This small molecule binds to this protein.
Small molecule (SMILES): Cn1nc(S(N)(=O)=O)s/c1=N\S(=O)(=O)c1ccc(C(C)(C)C)cc1

Sequence of chain 1.A:
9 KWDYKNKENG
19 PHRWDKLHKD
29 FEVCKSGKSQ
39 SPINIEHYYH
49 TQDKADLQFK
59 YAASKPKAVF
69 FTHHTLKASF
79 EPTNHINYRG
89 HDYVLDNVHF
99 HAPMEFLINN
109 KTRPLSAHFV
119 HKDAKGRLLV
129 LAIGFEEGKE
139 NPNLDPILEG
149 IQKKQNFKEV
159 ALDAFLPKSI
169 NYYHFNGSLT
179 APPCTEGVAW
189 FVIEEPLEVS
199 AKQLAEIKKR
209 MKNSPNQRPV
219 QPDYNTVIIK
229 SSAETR

Binding-site contacts:
Ligand atom NAI contacts residue THR178 of chain 1.A at 2.3 Å (h-bond).
Ligand atom CAJ contacts residue ALA179 of chain 1.A at 3.6 Å (hydrophobic).
Ligand atom OAG contacts residue ZN1 of chain 1.I at 3.2 Å.
Ligand atom OAM contacts residue LYS75 of chain 1.A at 2.7 Å (salt-bridge).
Ligand atom OAH contacts residue TRP188 of chain 1.A at 3.8 Å.
Ligand atom OAG contacts residue VAL128 of chain 1.A at 4.1 Å.
Ligand atom OAH contacts residue THR178 of chain 1.A at 2.8 Å (h-bond).
Ligand atom OAO contacts residue HIS97 of chain 1.A at 4.2 Å.
Ligand atom NAC contacts residue LEU177 of chain 1.A at 4.0 Å.
Ligand atom CAE contacts residue HIS97 of chain 1.A at 3.9 Å.
Ligand atom OAM contacts residue ASN95 of chain 1.A at 4.1 Å.
Ligand atom CAJ contacts residue PRO180 of chain 1.A at 3.5 Å (hydrophobic).
Ligand atom CAV contacts residue LEU126 of chain 1.A at 3.4 Å (hydrophobic).
Ligand atom NAD contacts residue LEU177 of chain 1.A at 3.8 Å.
Ligand atom OAG contacts residue HIS116 of chain 1.A at 3.4 Å (h-bond).
Ligand atom CAE contacts residue ZN1 of chain 1.I at 4.0 Å.
Ligand atom SAL contacts residue LYS75 of chain 1.A at 4.1 Å.
Ligand atom OAO contacts residue ASN95 of chain 1.A at 3.1 Å (h-bond).
Ligand atom SAA contacts residue HIS97 of chain 1.A at 3.4 Å.
Ligand atom OAH contacts residue LEU177 of chain 1.A at 3.3 Å.
Ligand atom CAT contacts residue ASN95 of chain 1.A at 4.0 Å.
Ligand atom NAI contacts residue HIS99 of chain 1.A at 3.3 Å (h-bond).
Ligand atom NAI contacts residue HIS116 of chain 1.A at 3.5 Å (h-bond).
Ligand atom SAF contacts residue HIS116 of chain 1.A at 4.1 Å.
Ligand atom CAJ contacts residue PRO181 of chain 1.A at 4.2 Å (hydrophobic).
Ligand atom NAI contacts residue GLU103 of chain 1.A at 4.1 Å.
Ligand atom OAO contacts residue VAL118 of chain 1.A at 4.0 Å.
Ligand atom NAD contacts residue ALA179 of chain 1.A at 3.9 Å.
Ligand atom OAG contacts residue HIS97 of chain 1.A at 2.9 Å (h-bond).
Ligand atom CAW contacts residue ASP94 of chain 1.A at 4.1 Å.
Ligand atom CAE contacts residue LEU177 of chain 1.A at 4.2 Å (hydrophobic).
Ligand atom CAS contacts residue ASP94 of chain 1.A at 3.8 Å.
Ligand atom SAF contacts residue ZN1 of chain 1.I at 3.0 Å.
Ligand atom OAH contacts residue ZN1 of chain 1.I at 4.2 Å.
Ligand atom SAL contacts residue ASN95 of chain 1.A at 4.1 Å.
Ligand atom NAI contacts residue ZN1 of chain 1.I at 1.8 Å.
Ligand atom SAF contacts residue HIS97 of chain 1.A at 3.5 Å (h-bond).
Ligand atom SAF contacts residue THR178 of chain 1.A at 3.2 Å (h-bond).
Ligand atom CAW contacts residue LYS120 of chain 1.A at 4.0 Å.
Ligand atom NAI contacts residue HIS97 of chain 1.A at 3.4 Å (h-bond).